The small molecule below binds the protein below.
Small molecule (SMILES): CC(=O)N[C@H]1[C@H](O[C@H]2[C@H](O)[C@@H](NC(C)=O)CO[C@@H]2CO)O[C@H](CO)[C@@H](O)[C@@H]1O

Binding-site contacts:
Ligand atom C3 contacts residue ASN187 of chain 1.B at 3.8 Å.
Ligand atom C2 contacts residue ASN187 of chain 1.B at 2.5 Å.
Ligand atom C1 contacts residue LYS123 of chain 1.B at 4.3 Å.
Ligand atom N2 contacts residue ASN187 of chain 1.B at 2.9 Å (h-bond).
Ligand atom C1 contacts residue TYR118 of chain 1.B at 3.7 Å (hydrophobic).
Ligand atom C6 contacts residue LYS123 of chain 1.B at 3.6 Å.
Ligand atom C7 contacts residue GLY186 of chain 1.B at 4.2 Å.
Ligand atom C8 contacts residue SER120 of chain 1.B at 4.1 Å.
Ligand atom O6 contacts residue LYS123 of chain 1.B at 2.7 Å (salt-bridge).
Ligand atom C7 contacts residue ASN187 of chain 1.B at 3.7 Å.
Ligand atom C6 contacts residue TYR118 of chain 1.B at 3.9 Å (hydrophobic).
Ligand atom C8 contacts residue GLU158 of chain 1.B at 3.5 Å.
Ligand atom C4 contacts residue ASN187 of chain 1.B at 4.2 Å.
Ligand atom N2 contacts residue GLY186 of chain 1.B at 4.2 Å.
Ligand atom C2 contacts residue GLU158 of chain 1.B at 3.8 Å.
Ligand atom C1 contacts residue GLU158 of chain 1.B at 4.0 Å.
Ligand atom C6 contacts residue SER120 of chain 1.B at 3.8 Å.
Ligand atom C7 contacts residue GLU158 of chain 1.B at 3.4 Å.
Ligand atom O6 contacts residue TYR118 of chain 1.B at 3.2 Å.
Ligand atom N2 contacts residue GLU158 of chain 1.B at 3.8 Å.
Ligand atom O5 contacts residue ASN187 of chain 1.B at 2.3 Å (h-bond).
Ligand atom O6 contacts residue ASN187 of chain 1.B at 4.4 Å.
Ligand atom O5 contacts residue LYS123 of chain 1.B at 3.7 Å.
Ligand atom O7 contacts residue ASN187 of chain 1.B at 4.1 Å.
Ligand atom O6 contacts residue SER120 of chain 1.B at 3.1 Å (h-bond).
Ligand atom O7 contacts residue GLU158 of chain 1.B at 3.0 Å (salt-bridge).
Ligand atom O5 contacts residue TYR118 of chain 1.B at 2.9 Å (h-bond).
Ligand atom C5 contacts residue TYR118 of chain 1.B at 4.0 Å (hydrophobic).
Ligand atom C5 contacts residue ASN187 of chain 1.B at 3.6 Å.
Ligand atom C5 contacts residue LYS123 of chain 1.B at 3.7 Å.
Ligand atom C1 contacts residue ASN187 of chain 1.B at 1.4 Å.
Ligand atom C8 contacts residue ILE185 of chain 1.B at 3.9 Å (hydrophobic).
Ligand atom C8 contacts residue GLY186 of chain 1.B at 3.6 Å.

Sequence of chain 1.B:
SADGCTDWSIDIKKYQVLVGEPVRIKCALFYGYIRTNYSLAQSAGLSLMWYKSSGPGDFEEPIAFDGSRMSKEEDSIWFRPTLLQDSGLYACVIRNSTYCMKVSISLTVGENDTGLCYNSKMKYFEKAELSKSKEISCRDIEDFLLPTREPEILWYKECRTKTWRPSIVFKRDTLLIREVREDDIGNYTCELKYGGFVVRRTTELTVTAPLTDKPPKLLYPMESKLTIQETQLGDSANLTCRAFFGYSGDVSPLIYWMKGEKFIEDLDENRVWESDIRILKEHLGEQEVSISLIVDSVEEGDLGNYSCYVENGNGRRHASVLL